A protein and the small-molecule ligand that binds it are described below.
Small molecule (SMILES): O=C(O)[C@@H]1O[C@H](O[C@H]2[C@@H](OS(=O)(=O)O)O[C@@H](O)[C@H](NS(=O)(=O)O)[C@H]2O)[C@@H](OS(=O)(=O)O)[C@H](O)[C@@H]1O

Binding-site contacts:
Ligand atom O4 contacts residue HIS155 of chain 2.B at 3.5 Å (h-bond).
Ligand atom O6B contacts residue ARG157 of chain 2.B at 3.3 Å (salt-bridge).
Ligand atom O4 contacts residue SER93 of chain 2.B at 3.0 Å (h-bond).
Ligand atom OBI contacts residue LYS156 of chain 2.B at 4.0 Å.
Ligand atom O6B contacts residue HIS155 of chain 2.B at 3.3 Å (h-bond).
Ligand atom O5 contacts residue LYS156 of chain 2.B at 3.4 Å.
Ligand atom C6 contacts residue HIS155 of chain 2.B at 3.4 Å.
Ligand atom OAF contacts residue ARG157 of chain 2.B at 2.8 Å (salt-bridge).
Ligand atom O3 contacts residue LYS156 of chain 2.B at 3.0 Å.
Ligand atom O5 contacts residue ARG157 of chain 2.B at 3.8 Å.
Ligand atom O3 contacts residue ARG157 of chain 2.B at 3.3 Å (salt-bridge).
Ligand atom OAH contacts residue THR4 of chain 2.B at 3.7 Å.
Ligand atom O6B contacts residue HIS94 of chain 2.B at 4.0 Å.
Ligand atom O6A contacts residue HIS94 of chain 2.B at 3.2 Å (h-bond).
Ligand atom O5B contacts residue LYS156 of chain 2.B at 3.3 Å.
Ligand atom O6B contacts residue LYS156 of chain 2.B at 3.3 Å.
Ligand atom O6B contacts residue LEU62 of chain 2.B at 4.0 Å.
Ligand atom C6 contacts residue LEU62 of chain 2.B at 3.5 Å (hydrophobic).
Ligand atom C2 contacts residue ALA158 of chain 2.B at 3.7 Å (hydrophobic).
Ligand atom SAG contacts residue ARG157 of chain 2.B at 3.6 Å (salt-bridge).
Ligand atom O5 contacts residue HIS155 of chain 2.B at 3.6 Å.
Ligand atom O6A contacts residue HIS155 of chain 2.B at 3.8 Å.
Ligand atom C4 contacts residue LYS156 of chain 2.B at 4.0 Å.
Ligand atom C5 contacts residue HIS155 of chain 2.B at 4.0 Å.
Ligand atom OAF contacts residue ALA158 of chain 2.B at 3.3 Å.
Ligand atom OAH contacts residue ARG157 of chain 2.B at 3.1 Å (salt-bridge).
Ligand atom O6A contacts residue LEU62 of chain 2.B at 3.4 Å.
Ligand atom C3 contacts residue ALA158 of chain 2.B at 4.0 Å (hydrophobic).
Ligand atom C6 contacts residue SER93 of chain 2.B at 4.0 Å.
Ligand atom O6A contacts residue SER93 of chain 2.B at 3.2 Å.
Ligand atom OAH contacts residue ASP3 of chain 2.B at 4.0 Å.
Ligand atom SAG contacts residue THR4 of chain 2.B at 3.9 Å.
Ligand atom C3 contacts residue LYS156 of chain 2.B at 4.0 Å.
Ligand atom O4 contacts residue LYS156 of chain 2.B at 3.5 Å.
Ligand atom C5 contacts residue LEU62 of chain 2.B at 3.8 Å (hydrophobic).
Ligand atom OAF contacts residue THR4 of chain 2.B at 2.9 Å (h-bond).
Ligand atom OAH contacts residue LEU2 of chain 2.B at 2.8 Å (h-bond).
Ligand atom C6 contacts residue HIS94 of chain 2.B at 3.9 Å.
Ligand atom O3 contacts residue ALA158 of chain 2.B at 3.0 Å (h-bond).
Ligand atom C3 contacts residue ARG157 of chain 2.B at 3.7 Å.

Sequence of chain 2.B:
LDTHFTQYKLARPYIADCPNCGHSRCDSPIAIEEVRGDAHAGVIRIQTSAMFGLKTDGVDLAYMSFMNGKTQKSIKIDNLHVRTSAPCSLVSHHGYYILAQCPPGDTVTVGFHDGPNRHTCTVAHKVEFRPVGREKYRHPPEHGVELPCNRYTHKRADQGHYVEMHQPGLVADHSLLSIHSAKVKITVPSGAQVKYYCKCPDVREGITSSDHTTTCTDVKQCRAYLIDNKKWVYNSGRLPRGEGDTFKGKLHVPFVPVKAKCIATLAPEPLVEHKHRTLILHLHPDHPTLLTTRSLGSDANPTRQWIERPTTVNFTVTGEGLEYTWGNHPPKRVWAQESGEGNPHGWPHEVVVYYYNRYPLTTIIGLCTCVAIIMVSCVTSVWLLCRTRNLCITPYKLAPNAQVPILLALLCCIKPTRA